Sequence of chain 1.A:
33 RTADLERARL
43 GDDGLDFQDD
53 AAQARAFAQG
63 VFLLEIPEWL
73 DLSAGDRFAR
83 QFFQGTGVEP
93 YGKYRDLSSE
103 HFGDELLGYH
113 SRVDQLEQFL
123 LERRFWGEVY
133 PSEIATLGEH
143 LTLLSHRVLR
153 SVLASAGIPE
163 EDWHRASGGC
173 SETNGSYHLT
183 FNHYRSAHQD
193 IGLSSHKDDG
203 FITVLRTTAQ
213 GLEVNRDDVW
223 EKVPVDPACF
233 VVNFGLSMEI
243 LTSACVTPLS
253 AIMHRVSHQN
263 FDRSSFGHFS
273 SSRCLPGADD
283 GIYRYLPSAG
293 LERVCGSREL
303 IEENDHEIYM

Binding-site contacts:
Ligand atom O18 contacts residue THR182 of chain 1.A at 2.6 Å (h-bond).
Ligand atom O01 contacts residue ASP201 of chain 1.A at 3.0 Å (salt-bridge).
Ligand atom N10 contacts residue PHE271 of chain 1.A at 3.4 Å.
Ligand atom C09 contacts residue LEU122 of chain 1.A at 4.2 Å (hydrophobic).
Ligand atom C04 contacts residue ASP201 of chain 1.A at 3.7 Å.
Ligand atom C08 contacts residue ILE303 of chain 1.A at 3.7 Å (hydrophobic).
Ligand atom C13 contacts residue AKG1 of chain 1.B at 3.8 Å.
Ligand atom O16 contacts residue GLN120 of chain 1.A at 3.0 Å (h-bond).
Ligand atom C13 contacts residue GLN120 of chain 1.A at 4.0 Å.
Ligand atom O15 contacts residue ARG114 of chain 1.A at 3.7 Å.
Ligand atom O18 contacts residue HIS180 of chain 1.A at 3.6 Å.
Ligand atom C09 contacts residue PHE271 of chain 1.A at 3.5 Å (hydrophobic).
Ligand atom O18 contacts residue PHE271 of chain 1.A at 3.4 Å.
Ligand atom O16 contacts residue AKG1 of chain 1.B at 2.8 Å (h-bond).
Ligand atom O15 contacts residue GLN120 of chain 1.A at 2.6 Å (h-bond).
Ligand atom C05 contacts residue ASP201 of chain 1.A at 4.2 Å.
Ligand atom C06 contacts residue SER273 of chain 1.A at 4.2 Å.
Ligand atom O18 contacts residue LEU122 of chain 1.A at 3.7 Å.
Ligand atom C11 contacts residue PHE271 of chain 1.A at 3.5 Å (hydrophobic).
Ligand atom O15 contacts residue TYR311 of chain 1.A at 2.3 Å (h-bond).
Ligand atom C06 contacts residue ILE303 of chain 1.A at 3.7 Å (hydrophobic).
Ligand atom C02 contacts residue ASP201 of chain 1.A at 3.5 Å.
Ligand atom C05 contacts residue HIS180 of chain 1.A at 3.8 Å.
Ligand atom C17 contacts residue HIS198 of chain 1.A at 3.9 Å.
Ligand atom C09 contacts residue THR182 of chain 1.A at 3.8 Å.
Ligand atom C14 contacts residue TYR311 of chain 1.A at 3.5 Å (hydrophobic).
Ligand atom C06 contacts residue HIS180 of chain 1.A at 3.7 Å.
Ligand atom C02 contacts residue PHE271 of chain 1.A at 3.6 Å (hydrophobic).
Ligand atom N03 contacts residue PHE271 of chain 1.A at 3.6 Å.
Ligand atom C14 contacts residue GLN120 of chain 1.A at 3.3 Å.
Ligand atom N03 contacts residue ASP201 of chain 1.A at 2.6 Å (salt-bridge).
Ligand atom C04 contacts residue PHE271 of chain 1.A at 3.6 Å (hydrophobic).
Ligand atom C17 contacts residue TYR311 of chain 1.A at 3.9 Å (hydrophobic).
Ligand atom C08 contacts residue LEU108 of chain 1.A at 3.8 Å (hydrophobic).
Ligand atom C06 contacts residue ASP201 of chain 1.A at 3.3 Å.
Ligand atom C07 contacts residue LEU122 of chain 1.A at 4.1 Å (hydrophobic).
Ligand atom C14 contacts residue ARG114 of chain 1.A at 4.0 Å.
Ligand atom O01 contacts residue ASP200 of chain 1.A at 3.5 Å.
Ligand atom C11 contacts residue AKG1 of chain 1.B at 3.8 Å.
Ligand atom C17 contacts residue AKG1 of chain 1.B at 3.4 Å.

This small molecule binds to this protein.
Small molecule (SMILES): CC[C@H](C)[C@@H]1NC(=O)[C@H](C[C@@](C)(O)CO)NC1=O